Sequence of chain 2.B:
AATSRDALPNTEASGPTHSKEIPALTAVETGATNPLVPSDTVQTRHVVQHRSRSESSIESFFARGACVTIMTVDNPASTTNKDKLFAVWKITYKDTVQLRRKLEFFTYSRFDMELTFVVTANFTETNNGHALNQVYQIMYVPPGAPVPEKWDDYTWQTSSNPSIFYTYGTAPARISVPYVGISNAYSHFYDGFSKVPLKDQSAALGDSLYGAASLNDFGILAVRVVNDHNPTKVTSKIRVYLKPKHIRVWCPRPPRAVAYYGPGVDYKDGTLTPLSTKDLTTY

Sequence of chain 2.D:
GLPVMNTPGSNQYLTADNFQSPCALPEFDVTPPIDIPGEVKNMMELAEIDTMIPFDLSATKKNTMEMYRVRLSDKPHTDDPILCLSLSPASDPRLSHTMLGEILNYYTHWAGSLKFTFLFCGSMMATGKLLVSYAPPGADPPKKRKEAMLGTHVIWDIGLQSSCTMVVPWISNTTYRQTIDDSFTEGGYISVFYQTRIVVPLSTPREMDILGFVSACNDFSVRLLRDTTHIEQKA

The protein below binds the small molecule below.
Small molecule (SMILES): CCOC(=O)c1ccc(OCCCCC2CCN(c3ccc(C)nn3)CC2)cc1

Binding-site contacts:
Ligand atom N3 contacts residue LEU240 of chain 2.B at 3.4 Å.
Ligand atom C14 contacts residue VAL199 of chain 2.B at 3.8 Å (hydrophobic).
Ligand atom C4 contacts residue ILE194 of chain 2.B at 3.8 Å (hydrophobic).
Ligand atom N4 contacts residue LEU240 of chain 2.B at 3.3 Å.
Ligand atom C4 contacts residue TYR159 of chain 2.B at 3.7 Å (hydrophobic).
Ligand atom O25 contacts residue TYR112 of chain 2.B at 3.4 Å.
Ligand atom C13 contacts residue MET132 of chain 2.B at 3.8 Å (hydrophobic).
Ligand atom C20 contacts residue TYR112 of chain 2.B at 3.4 Å (hydrophobic).
Ligand atom O24 contacts residue TYR112 of chain 2.B at 3.8 Å.
Ligand atom C5 contacts residue ILE194 of chain 2.B at 3.8 Å (hydrophobic).
Ligand atom C27 contacts residue ASP236 of chain 2.B at 3.6 Å.
Ligand atom C26 contacts residue LYS113 of chain 2.B at 3.7 Å.
Ligand atom C21 contacts residue PHE237 of chain 2.B at 3.7 Å (hydrophobic).
Ligand atom C26 contacts residue THR111 of chain 2.B at 3.6 Å.
Ligand atom C11 contacts residue LEU134 of chain 2.B at 3.8 Å (hydrophobic).
Ligand atom C3 contacts residue PRO181 of chain 2.B at 3.7 Å (hydrophobic).
Ligand atom C19 contacts residue PHE237 of chain 2.B at 3.5 Å (hydrophobic).
Ligand atom C10 contacts residue MET132 of chain 2.B at 3.7 Å (hydrophobic).
Ligand atom C18 contacts residue PHE237 of chain 2.B at 3.8 Å (hydrophobic).
Ligand atom C14 contacts residue MET132 of chain 2.B at 3.5 Å (hydrophobic).
Ligand atom C20 contacts residue PHE237 of chain 2.B at 3.4 Å (hydrophobic).
Ligand atom C23 contacts residue TYR112 of chain 2.B at 3.3 Å (hydrophobic).
Ligand atom C15 contacts residue MET132 of chain 2.B at 3.6 Å (hydrophobic).
Ligand atom C8 contacts residue TYR159 of chain 2.B at 3.5 Å (hydrophobic).
Ligand atom C12 contacts residue VAL199 of chain 2.B at 3.7 Å (hydrophobic).
Ligand atom C1 contacts residue ILE183 of chain 2.B at 3.5 Å (hydrophobic).
Ligand atom C13 contacts residue PHE237 of chain 2.B at 3.7 Å (hydrophobic).
Ligand atom C7 contacts residue VAL196 of chain 2.B at 3.5 Å (hydrophobic).
Ligand atom C21 contacts residue TYR112 of chain 2.B at 3.4 Å (hydrophobic).
Ligand atom O16 contacts residue MET132 of chain 2.B at 3.6 Å.
Ligand atom O25 contacts residue THR111 of chain 2.B at 3.4 Å (h-bond).
Ligand atom C5 contacts residue TYR159 of chain 2.B at 3.7 Å (hydrophobic).
Ligand atom C23 contacts residue PHE237 of chain 2.B at 3.8 Å (hydrophobic).
Ligand atom C7 contacts residue TYR159 of chain 2.B at 3.7 Å (hydrophobic).
Ligand atom C1 contacts residue ILE157 of chain 2.B at 3.4 Å (hydrophobic).
Ligand atom C8 contacts residue VAL196 of chain 2.B at 3.7 Å (hydrophobic).
Ligand atom C3 contacts residue ALA24 of chain 2.D at 3.5 Å (hydrophobic).
Ligand atom N6 contacts residue VAL196 of chain 2.B at 3.8 Å.
Ligand atom C4 contacts residue ALA24 of chain 2.D at 3.5 Å (hydrophobic).
Ligand atom C3 contacts residue TYR159 of chain 2.B at 3.7 Å (hydrophobic).